A small-molecule ligand and the protein it binds are described below.
Small molecule (SMILES): CC(=O)N[C@@H]1[C@@H](O)[C@H](O)[C@@H](CO)O[C@H]1O

Binding-site contacts:
Ligand atom O5 contacts residue ALA5 of chain 1.B at 4.2 Å.
Ligand atom C2 contacts residue ASN7 of chain 1.B at 2.4 Å.
Ligand atom C1 contacts residue ASN7 of chain 1.B at 1.4 Å.
Ligand atom C5 contacts residue ASN7 of chain 1.B at 3.3 Å.
Ligand atom O3 contacts residue ASN7 of chain 1.B at 4.5 Å.
Ligand atom C6 contacts residue ASN7 of chain 1.B at 4.3 Å.
Ligand atom O7 contacts residue ASN7 of chain 1.B at 3.6 Å (h-bond).
Ligand atom C7 contacts residue ASN7 of chain 1.B at 3.5 Å.
Ligand atom N2 contacts residue ASN7 of chain 1.B at 3.0 Å (h-bond).
Ligand atom C6 contacts residue ALA5 of chain 1.B at 4.5 Å (hydrophobic).
Ligand atom C4 contacts residue ASN7 of chain 1.B at 3.9 Å.
Ligand atom C3 contacts residue ASN7 of chain 1.B at 3.6 Å.
Ligand atom O5 contacts residue ASN7 of chain 1.B at 2.0 Å (h-bond).

Sequence of chain 1.B:
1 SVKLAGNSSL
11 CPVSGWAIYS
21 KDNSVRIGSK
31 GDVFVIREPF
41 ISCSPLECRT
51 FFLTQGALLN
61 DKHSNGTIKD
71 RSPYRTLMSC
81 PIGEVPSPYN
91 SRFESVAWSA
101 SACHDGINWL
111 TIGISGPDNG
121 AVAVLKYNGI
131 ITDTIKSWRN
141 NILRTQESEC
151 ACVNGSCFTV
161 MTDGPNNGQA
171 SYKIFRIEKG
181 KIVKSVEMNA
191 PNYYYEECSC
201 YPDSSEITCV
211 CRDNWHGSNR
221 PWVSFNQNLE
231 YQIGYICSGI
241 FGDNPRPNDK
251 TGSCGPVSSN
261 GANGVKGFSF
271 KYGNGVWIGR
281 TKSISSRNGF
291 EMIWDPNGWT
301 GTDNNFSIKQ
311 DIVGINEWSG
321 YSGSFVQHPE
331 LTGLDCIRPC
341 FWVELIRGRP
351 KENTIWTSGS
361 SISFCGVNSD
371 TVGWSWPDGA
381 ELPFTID